A small-molecule ligand and the protein it binds are described below.
Small molecule (SMILES): CC(C)CCC[C@@H](C)[C@H]1CC[C@H]2[C@@H]3CC=C4C[C@@H](O)CC[C@]4(C)[C@H]3CC[C@]12C

Sequence of chain 1.C:
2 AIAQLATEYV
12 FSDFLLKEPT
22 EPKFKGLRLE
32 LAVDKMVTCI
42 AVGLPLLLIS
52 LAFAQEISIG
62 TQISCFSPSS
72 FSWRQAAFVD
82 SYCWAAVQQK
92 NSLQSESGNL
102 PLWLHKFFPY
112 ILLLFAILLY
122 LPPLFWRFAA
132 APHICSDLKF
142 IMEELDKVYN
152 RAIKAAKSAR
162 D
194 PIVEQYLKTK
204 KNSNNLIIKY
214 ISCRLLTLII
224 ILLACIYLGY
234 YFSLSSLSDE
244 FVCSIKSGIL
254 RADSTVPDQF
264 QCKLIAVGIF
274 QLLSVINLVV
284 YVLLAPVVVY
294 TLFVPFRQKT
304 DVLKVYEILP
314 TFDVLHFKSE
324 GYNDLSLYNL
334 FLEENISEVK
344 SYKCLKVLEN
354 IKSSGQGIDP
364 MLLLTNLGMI

Binding-site contacts:
Ligand atom C27 contacts residue LEU226 of chain 1.C at 4.4 Å (hydrophobic).
Ligand atom C23 contacts residue ILE229 of chain 1.C at 4.4 Å (hydrophobic).
Ligand atom C15 contacts residue CLR1 of chain 1.Y at 4.2 Å.
Ligand atom C9 contacts residue PTY1 of chain 1.U at 4.5 Å.
Ligand atom C21 contacts residue TYR233 of chain 1.C at 4.1 Å (hydrophobic).
Ligand atom C24 contacts residue PTY1 of chain 1.U at 4.3 Å.
Ligand atom C27 contacts residue PHE116 of chain 1.C at 4.0 Å (hydrophobic).
Ligand atom C15 contacts residue TYR233 of chain 1.C at 4.1 Å (hydrophobic).
Ligand atom C1 contacts residue PTY1 of chain 1.U at 3.9 Å.
Ligand atom C24 contacts residue TYR230 of chain 1.C at 4.1 Å (hydrophobic).
Ligand atom C25 contacts residue PTY1 of chain 1.U at 4.5 Å.
Ligand atom C12 contacts residue LEU101 of chain 1.C at 4.4 Å (hydrophobic).
Ligand atom C11 contacts residue PTY1 of chain 1.U at 3.1 Å.
Ligand atom C20 contacts residue PTY1 of chain 1.U at 3.7 Å.
Ligand atom C11 contacts residue LEU101 of chain 1.C at 4.4 Å (hydrophobic).
Ligand atom C22 contacts residue ILE229 of chain 1.C at 4.0 Å (hydrophobic).
Ligand atom C6 contacts residue CLR1 of chain 1.Y at 4.3 Å.
Ligand atom C2 contacts residue PTY1 of chain 1.U at 4.4 Å.
Ligand atom C21 contacts residue PTY1 of chain 1.U at 3.5 Å.
Ligand atom C12 contacts residue PTY1 of chain 1.U at 3.6 Å.
Ligand atom C14 contacts residue TYR233 of chain 1.C at 4.4 Å (hydrophobic).
Ligand atom C27 contacts residue PTY1 of chain 1.U at 3.5 Å.
Ligand atom C7 contacts residue CLR1 of chain 1.Y at 3.7 Å.
Ligand atom C25 contacts residue LEU226 of chain 1.C at 4.2 Å (hydrophobic).
Ligand atom C16 contacts residue TYR233 of chain 1.C at 3.9 Å (hydrophobic).
Ligand atom C21 contacts residue TYR230 of chain 1.C at 3.5 Å (hydrophobic).
Ligand atom C17 contacts residue TYR233 of chain 1.C at 4.1 Å (hydrophobic).